This small molecule binds to this protein.
Small molecule (SMILES): OC[C@H]1O[C@@](CO)(O[C@H]2O[C@H](CO)[C@@H](O)[C@H](O)[C@H]2O)[C@@H](O)[C@@H]1O

Binding-site contacts:
Ligand atom C6 contacts residue LEU103 of chain 8.A at 3.2 Å (hydrophobic).
Ligand atom O2 contacts residue TYR193 of chain 8.A at 3.9 Å.
Ligand atom O1 contacts residue TYR194 of chain 8.A at 3.8 Å.
Ligand atom C3 contacts residue ASN215 of chain 8.A at 3.5 Å.
Ligand atom O5 contacts residue LEU103 of chain 8.A at 3.3 Å.
Ligand atom O2 contacts residue MET195 of chain 8.A at 3.6 Å.
Ligand atom C2 contacts residue TYR193 of chain 8.A at 3.8 Å (hydrophobic).
Ligand atom O4 contacts residue HIS263 of chain 8.A at 2.6 Å.
Ligand atom C6 contacts residue HIS241 of chain 8.A at 3.7 Å.
Ligand atom O3 contacts residue MET217 of chain 8.A at 2.5 Å (h-bond).
Ligand atom O1 contacts residue GLN104 of chain 8.A at 3.9 Å.
Ligand atom O4 contacts residue ASN215 of chain 8.A at 3.4 Å (h-bond).
Ligand atom C6 contacts residue ILE101 of chain 8.A at 3.2 Å (hydrophobic).
Ligand atom O3 contacts residue TYR194 of chain 8.A at 3.9 Å.
Ligand atom C4 contacts residue ASN215 of chain 8.A at 4.0 Å.
Ligand atom O6 contacts residue THR102 of chain 8.A at 2.4 Å.
Ligand atom O2 contacts residue MET217 of chain 8.A at 3.3 Å (h-bond).
Ligand atom O5 contacts residue LEU103 of chain 8.A at 3.0 Å (h-bond).
Ligand atom C3 contacts residue MET217 of chain 8.A at 3.2 Å (hydrophobic).
Ligand atom O4 contacts residue THR102 of chain 8.A at 3.8 Å.
Ligand atom O1 contacts residue MET195 of chain 8.A at 3.8 Å.
Ligand atom O3 contacts residue ASN215 of chain 8.A at 2.1 Å.
Ligand atom O6 contacts residue LEU103 of chain 8.A at 4.0 Å.
Ligand atom O2 contacts residue ASN215 of chain 8.A at 3.5 Å.
Ligand atom C4 contacts residue THR102 of chain 8.A at 3.9 Å.
Ligand atom C5 contacts residue LEU103 of chain 8.A at 3.0 Å (hydrophobic).
Ligand atom C2 contacts residue MET217 of chain 8.A at 3.5 Å (hydrophobic).
Ligand atom O6 contacts residue ILE101 of chain 8.A at 2.1 Å (h-bond).
Ligand atom C5 contacts residue THR102 of chain 8.A at 2.8 Å.
Ligand atom O6 contacts residue LEU103 of chain 8.A at 3.3 Å.
Ligand atom O6 contacts residue HIS241 of chain 8.A at 4.0 Å.
Ligand atom O5 contacts residue THR102 of chain 8.A at 3.6 Å.
Ligand atom C5 contacts residue HIS263 of chain 8.A at 3.9 Å.
Ligand atom O4 contacts residue ILE101 of chain 8.A at 4.0 Å.
Ligand atom C4 contacts residue HIS263 of chain 8.A at 3.7 Å.
Ligand atom C6 contacts residue THR102 of chain 8.A at 1.9 Å.
Ligand atom C1 contacts residue MET195 of chain 8.A at 3.2 Å (hydrophobic).
Ligand atom O3 contacts residue ILE101 of chain 8.A at 3.5 Å.
Ligand atom C5 contacts residue LEU103 of chain 8.A at 3.5 Å (hydrophobic).
Ligand atom C6 contacts residue LEU103 of chain 8.A at 2.7 Å (hydrophobic).

Sequence of chain 8.A:
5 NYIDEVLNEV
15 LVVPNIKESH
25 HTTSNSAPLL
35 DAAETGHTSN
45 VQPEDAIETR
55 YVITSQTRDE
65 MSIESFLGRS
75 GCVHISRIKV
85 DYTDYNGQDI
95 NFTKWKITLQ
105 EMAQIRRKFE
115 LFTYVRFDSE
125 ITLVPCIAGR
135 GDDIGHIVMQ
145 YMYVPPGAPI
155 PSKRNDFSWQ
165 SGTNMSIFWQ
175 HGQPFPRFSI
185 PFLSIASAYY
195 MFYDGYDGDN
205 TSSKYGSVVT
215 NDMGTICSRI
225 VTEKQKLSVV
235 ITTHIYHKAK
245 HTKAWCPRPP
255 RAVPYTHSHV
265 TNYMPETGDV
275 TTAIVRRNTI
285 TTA